Sequence of chain 1.B:
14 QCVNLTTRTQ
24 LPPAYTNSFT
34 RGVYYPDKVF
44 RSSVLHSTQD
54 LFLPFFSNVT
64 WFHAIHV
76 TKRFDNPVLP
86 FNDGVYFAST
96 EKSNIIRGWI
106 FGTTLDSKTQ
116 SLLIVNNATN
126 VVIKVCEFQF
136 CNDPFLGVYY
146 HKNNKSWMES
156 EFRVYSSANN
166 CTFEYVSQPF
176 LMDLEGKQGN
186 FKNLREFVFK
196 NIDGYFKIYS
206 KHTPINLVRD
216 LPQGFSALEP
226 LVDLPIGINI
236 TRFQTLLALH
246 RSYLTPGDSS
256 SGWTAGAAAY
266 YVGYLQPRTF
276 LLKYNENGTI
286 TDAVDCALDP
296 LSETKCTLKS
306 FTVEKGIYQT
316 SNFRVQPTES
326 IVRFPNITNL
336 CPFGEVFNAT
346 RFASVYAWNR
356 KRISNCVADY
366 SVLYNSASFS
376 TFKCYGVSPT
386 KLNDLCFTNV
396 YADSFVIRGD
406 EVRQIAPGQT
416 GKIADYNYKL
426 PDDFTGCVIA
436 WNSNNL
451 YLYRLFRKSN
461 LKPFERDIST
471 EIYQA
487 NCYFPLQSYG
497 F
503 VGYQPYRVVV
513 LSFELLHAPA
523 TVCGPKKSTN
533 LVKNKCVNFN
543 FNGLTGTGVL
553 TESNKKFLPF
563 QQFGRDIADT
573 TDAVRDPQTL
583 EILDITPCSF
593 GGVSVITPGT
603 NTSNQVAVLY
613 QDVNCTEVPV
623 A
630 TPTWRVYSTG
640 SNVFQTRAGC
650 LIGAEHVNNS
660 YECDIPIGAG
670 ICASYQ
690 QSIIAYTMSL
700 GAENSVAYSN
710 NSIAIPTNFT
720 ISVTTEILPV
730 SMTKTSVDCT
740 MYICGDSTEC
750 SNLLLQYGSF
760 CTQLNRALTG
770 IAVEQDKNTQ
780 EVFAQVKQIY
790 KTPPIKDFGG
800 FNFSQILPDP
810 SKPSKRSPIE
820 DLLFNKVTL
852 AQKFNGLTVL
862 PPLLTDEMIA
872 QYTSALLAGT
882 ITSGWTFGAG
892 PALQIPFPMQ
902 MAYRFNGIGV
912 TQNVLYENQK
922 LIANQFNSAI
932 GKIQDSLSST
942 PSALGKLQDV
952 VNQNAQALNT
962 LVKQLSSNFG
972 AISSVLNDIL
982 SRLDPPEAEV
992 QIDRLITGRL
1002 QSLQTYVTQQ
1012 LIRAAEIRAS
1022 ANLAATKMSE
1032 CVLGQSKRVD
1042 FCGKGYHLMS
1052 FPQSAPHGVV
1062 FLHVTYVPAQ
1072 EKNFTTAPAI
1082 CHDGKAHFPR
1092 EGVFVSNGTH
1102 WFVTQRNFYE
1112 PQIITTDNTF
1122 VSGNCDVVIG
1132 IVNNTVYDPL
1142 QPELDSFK

Sequence of chain 1.A:
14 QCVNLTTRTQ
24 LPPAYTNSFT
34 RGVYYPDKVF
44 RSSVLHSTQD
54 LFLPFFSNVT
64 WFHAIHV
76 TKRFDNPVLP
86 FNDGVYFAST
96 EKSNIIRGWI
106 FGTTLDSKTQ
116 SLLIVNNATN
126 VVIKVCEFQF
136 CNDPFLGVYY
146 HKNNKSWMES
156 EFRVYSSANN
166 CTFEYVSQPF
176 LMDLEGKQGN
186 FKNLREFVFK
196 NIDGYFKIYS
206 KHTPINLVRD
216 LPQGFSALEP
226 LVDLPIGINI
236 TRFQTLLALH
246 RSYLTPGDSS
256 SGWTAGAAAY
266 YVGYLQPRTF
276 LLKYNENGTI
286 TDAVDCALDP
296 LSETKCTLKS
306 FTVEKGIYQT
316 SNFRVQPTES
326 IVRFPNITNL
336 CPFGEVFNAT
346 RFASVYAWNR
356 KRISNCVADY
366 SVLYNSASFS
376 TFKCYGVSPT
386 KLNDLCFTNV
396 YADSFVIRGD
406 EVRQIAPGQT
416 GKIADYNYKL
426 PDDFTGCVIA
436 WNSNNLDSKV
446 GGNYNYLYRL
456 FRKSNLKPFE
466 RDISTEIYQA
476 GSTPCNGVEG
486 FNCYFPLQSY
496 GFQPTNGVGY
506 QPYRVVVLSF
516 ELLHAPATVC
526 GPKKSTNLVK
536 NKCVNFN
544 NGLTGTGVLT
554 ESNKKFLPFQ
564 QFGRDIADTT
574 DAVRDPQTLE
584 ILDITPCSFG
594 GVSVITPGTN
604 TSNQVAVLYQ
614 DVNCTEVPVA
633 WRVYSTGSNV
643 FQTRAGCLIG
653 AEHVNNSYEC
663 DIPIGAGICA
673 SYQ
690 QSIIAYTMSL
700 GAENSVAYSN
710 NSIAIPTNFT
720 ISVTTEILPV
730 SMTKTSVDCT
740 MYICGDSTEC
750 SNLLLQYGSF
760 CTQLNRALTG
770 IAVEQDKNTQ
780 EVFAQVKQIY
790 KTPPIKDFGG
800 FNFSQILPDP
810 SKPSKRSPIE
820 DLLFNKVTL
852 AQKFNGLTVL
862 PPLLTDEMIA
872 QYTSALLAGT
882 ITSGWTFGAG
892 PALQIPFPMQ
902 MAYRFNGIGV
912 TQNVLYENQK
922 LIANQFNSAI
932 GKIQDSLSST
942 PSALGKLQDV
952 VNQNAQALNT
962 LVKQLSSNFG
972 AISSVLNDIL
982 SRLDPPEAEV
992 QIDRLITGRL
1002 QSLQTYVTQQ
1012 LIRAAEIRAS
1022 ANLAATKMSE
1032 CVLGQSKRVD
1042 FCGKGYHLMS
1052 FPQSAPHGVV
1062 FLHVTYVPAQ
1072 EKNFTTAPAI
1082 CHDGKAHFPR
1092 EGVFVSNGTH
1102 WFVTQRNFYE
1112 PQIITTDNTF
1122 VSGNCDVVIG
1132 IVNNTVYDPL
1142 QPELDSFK

Binding-site contacts:
Ligand atom C8 contacts residue GLN895 of chain 1.B at 4.2 Å.
Ligand atom N2 contacts residue GLN895 of chain 1.B at 4.0 Å.
Ligand atom O4 contacts residue ALA706 of chain 1.A at 4.3 Å.
Ligand atom C4 contacts residue ALA706 of chain 1.A at 4.5 Å (hydrophobic).
Ligand atom C7 contacts residue ASN1074 of chain 1.A at 3.8 Å.
Ligand atom C8 contacts residue ASN1074 of chain 1.A at 4.1 Å.
Ligand atom C1 contacts residue ASN1074 of chain 1.A at 1.4 Å.
Ligand atom N2 contacts residue ASN1074 of chain 1.A at 2.9 Å (h-bond).
Ligand atom O5 contacts residue ASN1074 of chain 1.A at 2.3 Å (h-bond).
Ligand atom C2 contacts residue ASN1074 of chain 1.A at 2.5 Å.
Ligand atom C4 contacts residue ASN1074 of chain 1.A at 4.2 Å.
Ligand atom C3 contacts residue ASN1074 of chain 1.A at 3.8 Å.
Ligand atom C5 contacts residue ASN1074 of chain 1.A at 3.6 Å.
Ligand atom C5 contacts residue ALA706 of chain 1.A at 4.2 Å (hydrophobic).
Ligand atom C3 contacts residue ALA706 of chain 1.A at 4.1 Å (hydrophobic).
Ligand atom C8 contacts residue GLU1072 of chain 1.A at 3.6 Å.

This protein binds this small molecule.
Small molecule (SMILES): CC(=O)N[C@@H]1[C@@H](O)[C@H](O)[C@@H](CO)O[C@H]1O